Sequence of chain 1.F:
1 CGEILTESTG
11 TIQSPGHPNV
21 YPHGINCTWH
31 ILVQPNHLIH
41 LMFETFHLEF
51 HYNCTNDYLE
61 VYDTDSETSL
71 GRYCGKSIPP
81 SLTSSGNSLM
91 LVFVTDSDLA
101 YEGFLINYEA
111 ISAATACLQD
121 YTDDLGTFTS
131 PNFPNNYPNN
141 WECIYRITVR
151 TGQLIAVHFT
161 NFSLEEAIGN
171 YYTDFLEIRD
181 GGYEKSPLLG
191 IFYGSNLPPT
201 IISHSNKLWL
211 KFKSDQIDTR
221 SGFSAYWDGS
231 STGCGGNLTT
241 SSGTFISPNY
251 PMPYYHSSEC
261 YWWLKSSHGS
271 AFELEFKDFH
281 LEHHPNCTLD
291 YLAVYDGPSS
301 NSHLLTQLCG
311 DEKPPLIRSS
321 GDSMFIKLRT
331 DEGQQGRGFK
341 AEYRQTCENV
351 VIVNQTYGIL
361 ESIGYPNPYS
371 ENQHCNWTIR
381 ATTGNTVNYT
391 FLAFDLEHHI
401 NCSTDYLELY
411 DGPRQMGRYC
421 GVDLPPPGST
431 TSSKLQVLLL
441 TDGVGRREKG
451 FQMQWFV

This protein binds this small molecule.
Small molecule (SMILES): CC(=O)N[C@@H]1[C@@H](O)[C@H](O)[C@@H](CO)O[C@H]1O

Binding-site contacts:
Ligand atom C5 contacts residue SER429 of chain 1.F at 4.2 Å.
Ligand atom O5 contacts residue ASN388 of chain 1.F at 2.4 Å (h-bond).
Ligand atom C5 contacts residue ASN388 of chain 1.F at 3.7 Å.
Ligand atom C1 contacts residue ASN388 of chain 1.F at 1.4 Å.
Ligand atom C8 contacts residue VAL457 of chain 1.F at 4.1 Å (hydrophobic).
Ligand atom C7 contacts residue ASN388 of chain 1.F at 3.2 Å.
Ligand atom C3 contacts residue ASN388 of chain 1.F at 3.8 Å.
Ligand atom O5 contacts residue SER429 of chain 1.F at 3.7 Å.
Ligand atom N2 contacts residue ASN388 of chain 1.F at 2.8 Å (h-bond).
Ligand atom C1 contacts residue SER429 of chain 1.F at 3.5 Å.
Ligand atom O7 contacts residue ASN388 of chain 1.F at 4.0 Å.
Ligand atom C2 contacts residue ASN388 of chain 1.F at 2.5 Å.
Ligand atom C8 contacts residue ASN388 of chain 1.F at 3.5 Å.
Ligand atom C4 contacts residue ASN388 of chain 1.F at 4.3 Å.